This protein binds this small molecule.
Small molecule (SMILES): NC(N)=NCCC[C@H](NC(=O)[C@@H]1CCCN1)C(=O)N[C@H](C=O)CC1=NC=NC1

Binding-site contacts:
Ligand atom CB contacts residue PHE896 of chain 16.Q at 3.3 Å (hydrophobic).
Ligand atom CG contacts residue GLU894 of chain 16.Q at 3.9 Å.
Ligand atom CB contacts residue ALA857 of chain 16.Q at 3.9 Å (hydrophobic).
Ligand atom CE1 contacts residue MET843 of chain 16.Q at 3.6 Å (hydrophobic).
Ligand atom CA contacts residue ARG649 of chain 16.Q at 3.4 Å.
Ligand atom O contacts residue ARG845 of chain 16.Q at 3.8 Å.
Ligand atom CB contacts residue TYR619 of chain 16.Q at 3.8 Å (hydrophobic).
Ligand atom CG contacts residue ASN617 of chain 16.Q at 4.1 Å.
Ligand atom CD contacts residue CYS621 of chain 16.Q at 3.6 Å (hydrophobic).
Ligand atom O contacts residue ARG649 of chain 16.Q at 3.9 Å.
Ligand atom CB contacts residue GLU894 of chain 16.Q at 3.5 Å.
Ligand atom CD2 contacts residue ARG845 of chain 16.Q at 3.5 Å.
Ligand atom CD2 contacts residue GLU894 of chain 16.Q at 3.7 Å.
Ligand atom N contacts residue TYR619 of chain 16.Q at 3.5 Å (h-bond).
Ligand atom C contacts residue ARG845 of chain 16.Q at 3.6 Å.
Ligand atom C contacts residue TYR619 of chain 16.Q at 3.1 Å (hydrophobic).
Ligand atom CB contacts residue ARG649 of chain 16.Q at 4.1 Å.
Ligand atom O contacts residue TYR619 of chain 16.Q at 2.6 Å.
Ligand atom O contacts residue ALA857 of chain 16.Q at 4.0 Å.
Ligand atom N contacts residue CYS621 of chain 16.Q at 2.9 Å (h-bond).
Ligand atom CG contacts residue TYR619 of chain 16.Q at 3.8 Å (hydrophobic).
Ligand atom CD contacts residue ASP897 of chain 16.Q at 3.5 Å.
Ligand atom CD contacts residue ARG46 of chain 16.S at 4.1 Å.
Ligand atom CG contacts residue PHE896 of chain 16.Q at 3.0 Å (hydrophobic).
Ligand atom CB contacts residue ARG649 of chain 16.Q at 3.6 Å.
Ligand atom N contacts residue ASN617 of chain 16.Q at 3.6 Å.
Ligand atom CA contacts residue TYR619 of chain 16.Q at 3.8 Å (hydrophobic).
Ligand atom CE1 contacts residue LEU348 of chain 16.Q at 3.9 Å (hydrophobic).
Ligand atom CD contacts residue ASN617 of chain 16.Q at 3.2 Å.
Ligand atom CB contacts residue TYR619 of chain 16.Q at 3.0 Å (hydrophobic).
Ligand atom CD contacts residue PHE896 of chain 16.Q at 4.1 Å (hydrophobic).
Ligand atom CG contacts residue ARG46 of chain 16.S at 3.9 Å.
Ligand atom NE2 contacts residue GLU894 of chain 16.Q at 4.1 Å.
Ligand atom CA contacts residue TYR619 of chain 16.Q at 3.9 Å (hydrophobic).
Ligand atom ND1 contacts residue LEU620 of chain 16.Q at 3.0 Å.
Ligand atom N contacts residue ASP618 of chain 16.Q at 3.9 Å.
Ligand atom CE1 contacts residue LEU620 of chain 16.Q at 3.5 Å (hydrophobic).
Ligand atom N contacts residue ARG649 of chain 16.Q at 4.1 Å.
Ligand atom N contacts residue TYR619 of chain 16.Q at 3.6 Å.
Ligand atom CA contacts residue CYS621 of chain 16.Q at 3.7 Å (hydrophobic).

Sequence of chain 16.Q:
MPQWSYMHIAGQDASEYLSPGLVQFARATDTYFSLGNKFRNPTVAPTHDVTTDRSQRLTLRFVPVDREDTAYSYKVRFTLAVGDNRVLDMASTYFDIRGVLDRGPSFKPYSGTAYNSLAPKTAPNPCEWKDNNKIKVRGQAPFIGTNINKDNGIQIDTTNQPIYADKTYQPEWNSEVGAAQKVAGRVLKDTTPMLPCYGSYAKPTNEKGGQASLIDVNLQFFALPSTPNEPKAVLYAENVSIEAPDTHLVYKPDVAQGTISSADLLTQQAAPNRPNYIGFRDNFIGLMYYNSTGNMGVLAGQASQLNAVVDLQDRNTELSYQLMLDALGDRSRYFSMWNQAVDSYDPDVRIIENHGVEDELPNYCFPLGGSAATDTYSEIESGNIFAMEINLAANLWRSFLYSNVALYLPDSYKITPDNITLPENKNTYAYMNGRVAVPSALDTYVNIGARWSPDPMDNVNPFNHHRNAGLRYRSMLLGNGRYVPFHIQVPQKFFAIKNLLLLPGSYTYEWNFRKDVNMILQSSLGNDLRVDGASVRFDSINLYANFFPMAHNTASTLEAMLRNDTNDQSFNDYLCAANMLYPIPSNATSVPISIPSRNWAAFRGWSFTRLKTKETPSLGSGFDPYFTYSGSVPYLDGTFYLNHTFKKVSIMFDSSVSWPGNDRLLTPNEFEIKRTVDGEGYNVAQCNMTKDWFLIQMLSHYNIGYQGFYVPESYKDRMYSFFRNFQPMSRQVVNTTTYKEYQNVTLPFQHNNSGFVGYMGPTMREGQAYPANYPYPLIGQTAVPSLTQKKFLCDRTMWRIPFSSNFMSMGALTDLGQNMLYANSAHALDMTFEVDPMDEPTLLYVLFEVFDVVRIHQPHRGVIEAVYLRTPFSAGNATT

Sequence of chain 16.S:
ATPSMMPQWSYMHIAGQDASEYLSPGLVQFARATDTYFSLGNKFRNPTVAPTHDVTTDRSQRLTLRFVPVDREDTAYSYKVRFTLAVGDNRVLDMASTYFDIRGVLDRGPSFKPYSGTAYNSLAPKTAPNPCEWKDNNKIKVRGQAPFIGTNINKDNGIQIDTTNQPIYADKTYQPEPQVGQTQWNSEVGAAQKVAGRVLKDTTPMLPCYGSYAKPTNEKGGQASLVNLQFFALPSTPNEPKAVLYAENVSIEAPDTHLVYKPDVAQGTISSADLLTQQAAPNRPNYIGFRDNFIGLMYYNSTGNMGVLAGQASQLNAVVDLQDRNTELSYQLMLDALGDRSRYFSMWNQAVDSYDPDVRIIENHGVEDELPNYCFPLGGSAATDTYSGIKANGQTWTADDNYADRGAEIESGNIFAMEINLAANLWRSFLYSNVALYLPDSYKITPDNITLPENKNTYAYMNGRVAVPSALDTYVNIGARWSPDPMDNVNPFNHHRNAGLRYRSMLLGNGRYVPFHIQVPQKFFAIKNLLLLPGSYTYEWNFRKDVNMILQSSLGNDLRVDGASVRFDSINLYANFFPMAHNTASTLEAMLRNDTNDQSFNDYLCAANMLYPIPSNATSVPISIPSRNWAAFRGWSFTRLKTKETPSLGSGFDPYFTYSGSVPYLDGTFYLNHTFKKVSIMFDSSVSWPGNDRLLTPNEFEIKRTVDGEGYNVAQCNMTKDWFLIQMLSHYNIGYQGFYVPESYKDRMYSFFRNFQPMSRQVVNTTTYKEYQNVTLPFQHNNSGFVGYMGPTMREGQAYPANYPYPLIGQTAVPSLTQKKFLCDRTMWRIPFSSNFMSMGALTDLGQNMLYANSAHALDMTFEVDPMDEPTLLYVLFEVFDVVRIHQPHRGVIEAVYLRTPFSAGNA